Binding-site contacts:
Ligand atom C14 contacts residue MET129 of chain 1.B at 3.8 Å (hydrophobic).
Ligand atom O10 contacts residue ILE112 of chain 1.B at 3.9 Å.
Ligand atom O35 contacts residue TYR55 of chain 1.B at 2.7 Å (h-bond).
Ligand atom C18 contacts residue TYR63 of chain 1.B at 3.8 Å (hydrophobic).
Ligand atom O35 contacts residue TRP87 of chain 1.B at 3.9 Å.
Ligand atom O36 contacts residue MET129 of chain 1.B at 3.9 Å.
Ligand atom C4 contacts residue ALA107 of chain 1.B at 3.5 Å (hydrophobic).
Ligand atom C14 contacts residue ASP72 of chain 1.B at 3.7 Å.
Ligand atom C4 contacts residue TRP92 of chain 1.B at 3.9 Å (hydrophobic).
Ligand atom O3 contacts residue ALA107 of chain 1.B at 3.9 Å.
Ligand atom O3 contacts residue ILE112 of chain 1.B at 3.5 Å.
Ligand atom O36 contacts residue ALA40 of chain 1.B at 3.9 Å.
Ligand atom C2 contacts residue TRP59 of chain 1.B at 3.7 Å (hydrophobic).
Ligand atom C5 contacts residue TRP92 of chain 1.B at 3.9 Å (hydrophobic).
Ligand atom C14 contacts residue LEU75 of chain 1.B at 3.7 Å (hydrophobic).
Ligand atom C1 contacts residue ILE112 of chain 1.B at 3.8 Å (hydrophobic).
Ligand atom C5 contacts residue VAL74 of chain 1.B at 3.7 Å (hydrophobic).
Ligand atom C2 contacts residue ASP72 of chain 1.B at 3.9 Å.
Ligand atom C14 contacts residue VAL74 of chain 1.B at 3.8 Å (hydrophobic).
Ligand atom C25 contacts residue HIS53 of chain 1.B at 3.8 Å.
Ligand atom C2 contacts residue ILE112 of chain 1.B at 3.5 Å (hydrophobic).
Ligand atom C4 contacts residue PHE103 of chain 1.B at 3.5 Å (hydrophobic).
Ligand atom C13 contacts residue TYR55 of chain 1.B at 3.8 Å (hydrophobic).
Ligand atom O10 contacts residue TRP59 of chain 1.B at 3.1 Å (h-bond).
Ligand atom N11 contacts residue ASP72 of chain 1.B at 2.5 Å (salt-bridge).
Ligand atom O3 contacts residue PHE103 of chain 1.B at 3.7 Å.
Ligand atom O10 contacts residue TYR55 of chain 1.B at 3.0 Å.
Ligand atom C19 contacts residue ALA40 of chain 1.B at 3.9 Å (hydrophobic).
Ligand atom C1 contacts residue ASP72 of chain 1.B at 3.5 Å.
Ligand atom C2 contacts residue TYR55 of chain 1.B at 3.8 Å (hydrophobic).
Ligand atom O3 contacts residue TRP59 of chain 1.B at 3.5 Å.
Ligand atom C4 contacts residue ILE112 of chain 1.B at 3.8 Å (hydrophobic).
Ligand atom O10 contacts residue TYR63 of chain 1.B at 3.8 Å.
Ligand atom N11 contacts residue VAL74 of chain 1.B at 3.9 Å.
Ligand atom C5 contacts residue ASP72 of chain 1.B at 3.9 Å.
Ligand atom C28 contacts residue TYR55 of chain 1.B at 3.9 Å (hydrophobic).
Ligand atom O36 contacts residue LEU42 of chain 1.B at 3.9 Å.
Ligand atom C5 contacts residue TRP87 of chain 1.B at 3.6 Å (hydrophobic).
Ligand atom O35 contacts residue THR131 of chain 1.B at 3.8 Å.
Ligand atom C13 contacts residue ASP72 of chain 1.B at 3.5 Å.

This protein binds this small molecule.
Small molecule (SMILES): CCCCCC(=O)CC(=O)N[C@H]1CCOC1=O

Sequence of chain 1.B:
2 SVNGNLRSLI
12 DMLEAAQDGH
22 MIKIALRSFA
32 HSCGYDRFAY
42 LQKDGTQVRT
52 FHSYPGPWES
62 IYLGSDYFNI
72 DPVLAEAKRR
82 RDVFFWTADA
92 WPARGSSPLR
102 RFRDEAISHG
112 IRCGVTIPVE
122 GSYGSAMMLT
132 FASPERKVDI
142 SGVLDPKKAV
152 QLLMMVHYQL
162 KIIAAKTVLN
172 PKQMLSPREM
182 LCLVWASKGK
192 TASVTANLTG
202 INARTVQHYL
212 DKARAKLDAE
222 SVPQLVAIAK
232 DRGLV